Binding-site contacts:
Ligand atom C8 contacts residue HIS216 of chain 1.C at 3.6 Å.
Ligand atom N2 contacts residue ASN238 of chain 1.C at 3.6 Å.
Ligand atom C3 contacts residue ASN238 of chain 1.C at 4.0 Å.
Ligand atom O7 contacts residue HIS216 of chain 1.C at 4.0 Å.
Ligand atom O5 contacts residue LYS361 of chain 1.C at 3.7 Å.
Ligand atom O7 contacts residue GLY214 of chain 1.C at 4.2 Å.
Ligand atom O7 contacts residue TYR215 of chain 1.C at 4.3 Å.
Ligand atom C2 contacts residue HIS216 of chain 1.C at 4.0 Å.
Ligand atom N2 contacts residue HIS216 of chain 1.C at 3.8 Å.
Ligand atom C6 contacts residue ASN238 of chain 1.C at 4.2 Å.
Ligand atom C7 contacts residue ARG188 of chain 1.C at 4.0 Å.
Ligand atom N2 contacts residue ARG188 of chain 1.C at 3.6 Å.
Ligand atom O7 contacts residue ASN238 of chain 1.C at 3.3 Å (h-bond).
Ligand atom C2 contacts residue ASN238 of chain 1.C at 2.9 Å.
Ligand atom O5 contacts residue ASN238 of chain 1.C at 1.9 Å (h-bond).
Ligand atom C8 contacts residue ARG188 of chain 1.C at 3.2 Å.
Ligand atom C8 contacts residue LYS187 of chain 1.C at 4.1 Å.
Ligand atom C5 contacts residue LYS361 of chain 1.C at 4.3 Å.
Ligand atom C8 contacts residue GLY214 of chain 1.C at 4.3 Å.
Ligand atom C7 contacts residue HIS216 of chain 1.C at 3.7 Å.
Ligand atom C5 contacts residue ASN238 of chain 1.C at 3.3 Å.
Ligand atom C7 contacts residue ASN238 of chain 1.C at 3.8 Å.
Ligand atom C1 contacts residue HIS216 of chain 1.C at 3.8 Å.
Ligand atom C4 contacts residue ASN238 of chain 1.C at 4.2 Å.
Ligand atom O6 contacts residue LYS361 of chain 1.C at 3.4 Å (salt-bridge).
Ligand atom C1 contacts residue ASN238 of chain 1.C at 1.5 Å.
Ligand atom O3 contacts residue ARG188 of chain 1.C at 3.8 Å.
Ligand atom C6 contacts residue LYS361 of chain 1.C at 3.8 Å.

Sequence of chain 1.C:
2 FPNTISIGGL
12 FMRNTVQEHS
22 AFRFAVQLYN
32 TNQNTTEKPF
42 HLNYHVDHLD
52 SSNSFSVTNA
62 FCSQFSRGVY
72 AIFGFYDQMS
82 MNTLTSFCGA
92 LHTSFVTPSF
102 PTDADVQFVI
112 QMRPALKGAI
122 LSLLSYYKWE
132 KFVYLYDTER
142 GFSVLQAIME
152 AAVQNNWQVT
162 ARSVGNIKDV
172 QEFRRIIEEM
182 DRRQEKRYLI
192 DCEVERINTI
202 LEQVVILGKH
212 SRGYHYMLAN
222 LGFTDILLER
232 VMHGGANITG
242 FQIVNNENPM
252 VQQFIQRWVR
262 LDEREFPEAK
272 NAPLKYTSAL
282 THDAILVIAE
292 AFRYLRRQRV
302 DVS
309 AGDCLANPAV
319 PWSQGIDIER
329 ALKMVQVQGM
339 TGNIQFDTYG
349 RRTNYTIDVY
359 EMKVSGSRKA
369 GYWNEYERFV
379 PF

The protein below binds the small molecule below.
Small molecule (SMILES): CC(=O)N[C@@H]1[C@@H](O)[C@H](O)[C@@H](CO)O[C@H]1O